Binding-site contacts:
Ligand atom C8 contacts residue TYR90 of chain 26.C at 3.5 Å (hydrophobic).
Ligand atom C3 contacts residue ASN118 of chain 26.C at 3.8 Å.
Ligand atom C6 contacts residue THR89 of chain 26.C at 4.4 Å.
Ligand atom O5 contacts residue ASN118 of chain 26.C at 2.4 Å (h-bond).
Ligand atom C7 contacts residue TYR90 of chain 26.C at 4.5 Å (hydrophobic).
Ligand atom N2 contacts residue TYR90 of chain 26.C at 4.3 Å.
Ligand atom C5 contacts residue THR89 of chain 26.C at 4.4 Å.
Ligand atom C5 contacts residue THR120 of chain 26.C at 3.8 Å.
Ligand atom N2 contacts residue SER66 of chain 26.C at 4.3 Å.
Ligand atom O5 contacts residue THR89 of chain 26.C at 4.2 Å.
Ligand atom O7 contacts residue SER66 of chain 26.C at 3.0 Å (h-bond).
Ligand atom C1 contacts residue THR89 of chain 26.C at 4.1 Å.
Ligand atom C8 contacts residue SER66 of chain 26.C at 4.0 Å.
Ligand atom O5 contacts residue THR120 of chain 26.C at 3.2 Å (h-bond).
Ligand atom C5 contacts residue ASN118 of chain 26.C at 3.7 Å.
Ligand atom C2 contacts residue ASN118 of chain 26.C at 2.5 Å.
Ligand atom C4 contacts residue ASN118 of chain 26.C at 4.2 Å.
Ligand atom C1 contacts residue ASN118 of chain 26.C at 1.5 Å.
Ligand atom C8 contacts residue ASP67 of chain 26.C at 3.9 Å.
Ligand atom C1 contacts residue THR120 of chain 26.C at 4.3 Å.
Ligand atom C7 contacts residue SER66 of chain 26.C at 3.5 Å.
Ligand atom O7 contacts residue ASN118 of chain 26.C at 4.0 Å.
Ligand atom N2 contacts residue ASN118 of chain 26.C at 2.9 Å (h-bond).
Ligand atom C8 contacts residue ASN118 of chain 26.C at 4.2 Å.
Ligand atom C7 contacts residue ASN118 of chain 26.C at 3.5 Å.
Ligand atom C2 contacts residue SER66 of chain 26.C at 4.5 Å.
Ligand atom C4 contacts residue THR120 of chain 26.C at 4.4 Å.
Ligand atom O6 contacts residue THR89 of chain 26.C at 4.0 Å.
Ligand atom C6 contacts residue THR120 of chain 26.C at 3.4 Å.

Sequence of chain 26.C:
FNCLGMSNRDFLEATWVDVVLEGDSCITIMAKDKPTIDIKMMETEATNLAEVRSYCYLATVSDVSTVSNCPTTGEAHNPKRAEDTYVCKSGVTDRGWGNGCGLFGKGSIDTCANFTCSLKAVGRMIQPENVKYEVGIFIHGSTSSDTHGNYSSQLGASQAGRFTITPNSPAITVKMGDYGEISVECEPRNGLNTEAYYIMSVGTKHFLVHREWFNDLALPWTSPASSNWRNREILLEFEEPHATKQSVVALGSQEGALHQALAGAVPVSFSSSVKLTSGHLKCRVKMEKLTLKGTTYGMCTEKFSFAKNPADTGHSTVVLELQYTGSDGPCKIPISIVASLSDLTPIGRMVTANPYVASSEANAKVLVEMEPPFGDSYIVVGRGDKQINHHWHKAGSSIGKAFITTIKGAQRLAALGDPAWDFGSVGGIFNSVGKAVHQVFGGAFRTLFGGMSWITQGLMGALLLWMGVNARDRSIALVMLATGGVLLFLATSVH

This protein binds this small molecule.
Small molecule (SMILES): CC(=O)N[C@@H]1[C@@H](O)[C@H](O)[C@@H](CO)O[C@H]1O